Binding-site contacts:
Ligand atom O3 contacts residue ARG120 of chain 1.A at 2.8 Å (salt-bridge).
Ligand atom P1 contacts residue ARG91 of chain 1.A at 3.9 Å.
Ligand atom C3 contacts residue ARG120 of chain 1.A at 3.9 Å.
Ligand atom C3 contacts residue UD11 of chain 1.C at 3.5 Å.
Ligand atom C1 contacts residue ARG397 of chain 1.A at 4.4 Å.
Ligand atom C2 contacts residue ARG397 of chain 1.A at 4.1 Å.
Ligand atom C3 contacts residue ASP305 of chain 1.A at 4.2 Å.
Ligand atom O1 contacts residue LEU370 of chain 1.A at 4.0 Å.
Ligand atom O3 contacts residue UD11 of chain 1.C at 2.9 Å (h-bond).
Ligand atom O4 contacts residue GLY114 of chain 1.A at 3.5 Å.
Ligand atom P1 contacts residue UD11 of chain 1.C at 4.0 Å.
Ligand atom O3 contacts residue ARG91 of chain 1.A at 3.7 Å.
Ligand atom O2 contacts residue ARG397 of chain 1.A at 3.0 Å (salt-bridge).
Ligand atom C2 contacts residue CYS115 of chain 1.A at 2.8 Å (hydrophobic).
Ligand atom P1 contacts residue ARG397 of chain 1.A at 3.6 Å.
Ligand atom O2 contacts residue ARG91 of chain 1.A at 3.8 Å.
Ligand atom O1 contacts residue LYS22 of chain 1.A at 3.3 Å (salt-bridge).
Ligand atom C2 contacts residue LEU370 of chain 1.A at 4.1 Å (hydrophobic).
Ligand atom O4 contacts residue ARG91 of chain 1.A at 3.6 Å.
Ligand atom C3 contacts residue ARG331 of chain 1.A at 3.9 Å.
Ligand atom C1 contacts residue LEU370 of chain 1.A at 4.3 Å (hydrophobic).
Ligand atom O1 contacts residue ASN23 of chain 1.A at 3.9 Å.
Ligand atom O1 contacts residue CYS115 of chain 1.A at 4.1 Å.
Ligand atom C3 contacts residue ILE117 of chain 1.A at 3.7 Å (hydrophobic).
Ligand atom C2 contacts residue LYS22 of chain 1.A at 3.8 Å.
Ligand atom O2 contacts residue LYS22 of chain 1.A at 2.8 Å (salt-bridge).
Ligand atom P1 contacts residue ARG120 of chain 1.A at 3.8 Å.
Ligand atom P1 contacts residue LYS22 of chain 1.A at 3.9 Å.
Ligand atom O4 contacts residue ARG397 of chain 1.A at 3.3 Å (salt-bridge).
Ligand atom C3 contacts residue CYS115 of chain 1.A at 2.8 Å (hydrophobic).
Ligand atom O4 contacts residue ARG120 of chain 1.A at 3.0 Å (salt-bridge).
Ligand atom C1 contacts residue ARG331 of chain 1.A at 4.4 Å.
Ligand atom C1 contacts residue CYS115 of chain 1.A at 1.8 Å (hydrophobic).
Ligand atom C1 contacts residue UD11 of chain 1.C at 4.0 Å.
Ligand atom O4 contacts residue CYS115 of chain 1.A at 2.7 Å (h-bond).
Ligand atom C2 contacts residue UD11 of chain 1.C at 3.6 Å.
Ligand atom O2 contacts residue ASP49 of chain 1.A at 3.8 Å.
Ligand atom O1 contacts residue UD11 of chain 1.C at 2.7 Å (h-bond).
Ligand atom O2 contacts residue UD11 of chain 1.C at 3.5 Å.
Ligand atom P1 contacts residue CYS115 of chain 1.A at 3.8 Å.

Sequence of chain 1.A:
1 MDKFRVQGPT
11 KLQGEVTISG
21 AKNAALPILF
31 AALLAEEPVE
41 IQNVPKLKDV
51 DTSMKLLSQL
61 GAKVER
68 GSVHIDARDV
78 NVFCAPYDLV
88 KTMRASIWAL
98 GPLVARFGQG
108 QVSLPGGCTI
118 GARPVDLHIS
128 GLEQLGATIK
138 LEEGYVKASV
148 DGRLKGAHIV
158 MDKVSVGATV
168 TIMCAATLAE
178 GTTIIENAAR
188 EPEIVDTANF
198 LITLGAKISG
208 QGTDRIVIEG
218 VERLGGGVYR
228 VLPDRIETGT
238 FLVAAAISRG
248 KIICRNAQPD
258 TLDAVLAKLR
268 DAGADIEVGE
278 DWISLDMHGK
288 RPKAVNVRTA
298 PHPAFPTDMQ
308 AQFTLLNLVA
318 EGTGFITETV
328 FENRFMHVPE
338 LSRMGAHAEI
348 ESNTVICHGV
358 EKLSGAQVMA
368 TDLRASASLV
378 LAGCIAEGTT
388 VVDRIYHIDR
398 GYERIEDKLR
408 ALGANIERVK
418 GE

This small molecule binds to this protein.
Small molecule (SMILES): CC[C@H](O)P(=O)(O)O